This protein binds this small molecule.
Small molecule (SMILES): Nc1nc2c(ncn2[C@H]2C[C@H](O)[C@@H](CO[P](=O)(O)O[P](=O)(O)OP(=O)(O)O)O2)c(=O)[nH]1

Sequence of chain 1.E:
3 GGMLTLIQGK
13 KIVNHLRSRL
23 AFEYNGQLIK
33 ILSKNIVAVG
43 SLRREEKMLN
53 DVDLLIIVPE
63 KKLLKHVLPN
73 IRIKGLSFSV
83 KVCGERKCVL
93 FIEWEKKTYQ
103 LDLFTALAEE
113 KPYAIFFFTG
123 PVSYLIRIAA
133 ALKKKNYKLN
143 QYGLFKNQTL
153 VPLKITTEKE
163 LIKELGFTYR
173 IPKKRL

Binding-site contacts:
Ligand atom O2A contacts residue DA9 of chain 1.G at 3.2 Å.
Ligand atom C5' contacts residue ASP55 of chain 1.E at 3.5 Å.
Ligand atom PA contacts residue ASP55 of chain 1.E at 3.4 Å.
Ligand atom PA contacts residue MN1 of chain 1.M at 3.4 Å.
Ligand atom O3G contacts residue ASN52 of chain 1.E at 3.2 Å (h-bond).
Ligand atom N3 contacts residue DA9 of chain 1.G at 3.2 Å.
Ligand atom O1B contacts residue ASP55 of chain 1.E at 2.8 Å (salt-bridge).
Ligand atom O2G contacts residue SER43 of chain 1.E at 3.0 Å (h-bond).
Ligand atom PG contacts residue ASN52 of chain 1.E at 3.0 Å.
Ligand atom C2 contacts residue VAL124 of chain 1.E at 3.0 Å (hydrophobic).
Ligand atom O3G contacts residue MN1 of chain 1.M at 2.2 Å.
Ligand atom O5' contacts residue ASP55 of chain 1.E at 2.9 Å (salt-bridge).
Ligand atom O2G contacts residue ASN52 of chain 1.E at 2.7 Å (h-bond).
Ligand atom O1A contacts residue ASP53 of chain 1.E at 2.9 Å (salt-bridge).
Ligand atom O1A contacts residue ASP55 of chain 1.E at 2.9 Å (salt-bridge).
Ligand atom C5 contacts residue VAL124 of chain 1.E at 3.5 Å (hydrophobic).
Ligand atom C6 contacts residue VAL124 of chain 1.E at 3.4 Å (hydrophobic).
Ligand atom O1G contacts residue ASN52 of chain 1.E at 2.9 Å (h-bond).
Ligand atom O1B contacts residue GLY42 of chain 1.E at 3.3 Å.
Ligand atom O3' contacts residue PHE120 of chain 1.E at 3.1 Å (h-bond).
Ligand atom O1A contacts residue MN1 of chain 1.N at 2.3 Å.
Ligand atom PA contacts residue MN1 of chain 1.N at 3.4 Å.
Ligand atom O1B contacts residue MN1 of chain 1.M at 2.2 Å.
Ligand atom PG contacts residue MN1 of chain 1.M at 3.5 Å.
Ligand atom O2B contacts residue ARG46 of chain 1.E at 2.7 Å (salt-bridge).
Ligand atom O3G contacts residue ASP53 of chain 1.E at 2.6 Å (salt-bridge).
Ligand atom O3' contacts residue THR121 of chain 1.E at 2.8 Å (h-bond).
Ligand atom PB contacts residue MN1 of chain 1.M at 3.3 Å.
Ligand atom C4 contacts residue VAL124 of chain 1.E at 3.4 Å (hydrophobic).
Ligand atom N1 contacts residue VAL124 of chain 1.E at 3.1 Å.
Ligand atom O1A contacts residue MN1 of chain 1.M at 2.5 Å.
Ligand atom C2 contacts residue DA9 of chain 1.G at 3.3 Å.
Ligand atom C8 contacts residue PHE119 of chain 1.E at 3.4 Å (hydrophobic).
Ligand atom O3B contacts residue SER43 of chain 1.E at 3.1 Å.
Ligand atom N2 contacts residue DA9 of chain 1.G at 3.5 Å.
Ligand atom O6 contacts residue DA9 of chain 1.G at 3.0 Å.
Ligand atom N2 contacts residue VAL124 of chain 1.E at 3.5 Å.
Ligand atom N3 contacts residue VAL124 of chain 1.E at 3.1 Å.
Ligand atom PG contacts residue SER43 of chain 1.E at 3.4 Å.
Ligand atom O1B contacts residue SER43 of chain 1.E at 2.6 Å (h-bond).